Binding-site contacts:
Ligand atom C4 contacts residue GLY129 of chain 1.A at 4.1 Å.
Ligand atom O4 contacts residue GLN220 of chain 1.A at 3.5 Å (h-bond).
Ligand atom C9 contacts residue GLU184 of chain 1.A at 3.3 Å.
Ligand atom O9 contacts residue TYR92 of chain 1.A at 3.3 Å (h-bond).
Ligand atom O9 contacts residue GLU184 of chain 1.A at 2.6 Å (salt-bridge).
Ligand atom O1A contacts residue SER130 of chain 1.A at 2.7 Å (h-bond).
Ligand atom O9 contacts residue HIS177 of chain 1.A at 4.0 Å.
Ligand atom O1B contacts residue GLY131 of chain 1.A at 3.0 Å (h-bond).
Ligand atom C1 contacts residue GLY131 of chain 1.A at 3.4 Å.
Ligand atom C9 contacts residue TYR92 of chain 1.A at 3.3 Å (hydrophobic).
Ligand atom C8 contacts residue GLU184 of chain 1.A at 4.0 Å.
Ligand atom C8 contacts residue GLN220 of chain 1.A at 3.5 Å.
Ligand atom C1 contacts residue SER130 of chain 1.A at 3.9 Å.
Ligand atom C11 contacts residue THR149 of chain 1.A at 4.0 Å.
Ligand atom C1 contacts residue ASP139 of chain 1.A at 4.1 Å.
Ligand atom C10 contacts residue GLY129 of chain 1.A at 4.1 Å.
Ligand atom O1A contacts residue GLN220 of chain 1.A at 2.6 Å (h-bond).
Ligand atom O9 contacts residue SER180 of chain 1.A at 4.0 Å.
Ligand atom O1A contacts residue GLY131 of chain 1.A at 2.9 Å (h-bond).
Ligand atom O8 contacts residue GLN220 of chain 1.A at 2.4 Å (h-bond).
Ligand atom O9 contacts residue GLN220 of chain 1.A at 3.7 Å.
Ligand atom O6 contacts residue GLN220 of chain 1.A at 3.9 Å.
Ligand atom C6 contacts residue GLU184 of chain 1.A at 3.5 Å.
Ligand atom O10 contacts residue LEU188 of chain 1.A at 2.8 Å.
Ligand atom C11 contacts residue GLY129 of chain 1.A at 4.0 Å.
Ligand atom O7 contacts residue LEU188 of chain 1.A at 3.4 Å.
Ligand atom O6 contacts residue LYS183 of chain 1.A at 2.9 Å (salt-bridge).
Ligand atom O1B contacts residue ASP139 of chain 1.A at 3.1 Å (salt-bridge).
Ligand atom O3 contacts residue GLN220 of chain 1.A at 3.8 Å.
Ligand atom O6 contacts residue GLU184 of chain 1.A at 3.9 Å.
Ligand atom C9 contacts residue HIS177 of chain 1.A at 3.9 Å.
Ligand atom C7 contacts residue TRP147 of chain 1.A at 4.1 Å (hydrophobic).
Ligand atom C10 contacts residue LEU188 of chain 1.A at 3.7 Å (hydrophobic).
Ligand atom C11 contacts residue LEU188 of chain 1.A at 3.9 Å (hydrophobic).
Ligand atom N5 contacts residue GLY129 of chain 1.A at 3.2 Å (h-bond).
Ligand atom C9 contacts residue GLN220 of chain 1.A at 3.7 Å.
Ligand atom O1B contacts residue SER130 of chain 1.A at 3.9 Å.
Ligand atom C9 contacts residue TRP147 of chain 1.A at 3.7 Å (hydrophobic).
Ligand atom C5 contacts residue GLY129 of chain 1.A at 4.0 Å.
Ligand atom C1 contacts residue GLN220 of chain 1.A at 3.6 Å.

This protein binds this small molecule.
Small molecule (SMILES): CC(=O)N[C@@H]1[C@@H](O)[C@H](O[C@@H]2O[C@H](CO)[C@H](O)[C@H](O[C@]3(C(=O)O)C[C@H](O)[C@@H](NC(C)=O)[C@H]([C@H](O)[C@H](O)CO)O3)[C@H]2O)[C@@H](CO)O[C@H]1O

Sequence of chain 1.A:
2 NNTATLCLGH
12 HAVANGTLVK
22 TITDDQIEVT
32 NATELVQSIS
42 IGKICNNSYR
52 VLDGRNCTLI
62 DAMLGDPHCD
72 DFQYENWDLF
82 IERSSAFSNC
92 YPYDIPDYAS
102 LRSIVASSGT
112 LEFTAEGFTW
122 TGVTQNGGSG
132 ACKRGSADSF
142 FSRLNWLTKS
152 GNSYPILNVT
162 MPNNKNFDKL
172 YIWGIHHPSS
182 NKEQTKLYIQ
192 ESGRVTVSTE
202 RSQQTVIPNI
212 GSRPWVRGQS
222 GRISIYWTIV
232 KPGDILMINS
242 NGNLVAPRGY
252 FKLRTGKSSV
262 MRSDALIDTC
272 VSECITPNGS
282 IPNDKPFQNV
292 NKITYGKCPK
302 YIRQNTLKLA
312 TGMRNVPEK